Sequence of chain 2.A:
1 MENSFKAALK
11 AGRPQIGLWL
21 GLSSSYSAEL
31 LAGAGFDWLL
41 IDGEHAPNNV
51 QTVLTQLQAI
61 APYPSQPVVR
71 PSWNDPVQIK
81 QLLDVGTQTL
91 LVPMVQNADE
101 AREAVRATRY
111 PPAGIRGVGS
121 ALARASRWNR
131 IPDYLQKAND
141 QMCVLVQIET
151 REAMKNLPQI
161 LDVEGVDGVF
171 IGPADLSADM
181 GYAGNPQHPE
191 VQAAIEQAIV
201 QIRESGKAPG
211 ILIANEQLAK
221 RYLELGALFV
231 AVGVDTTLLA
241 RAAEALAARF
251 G

Binding-site contacts:
Ligand atom O3 contacts residue MG1 of chain 2.H at 2.1 Å.
Ligand atom C contacts residue CO1 of chain 2.D at 3.0 Å.
Ligand atom C contacts residue PRO173 of chain 2.A at 4.0 Å (hydrophobic).
Ligand atom O3 contacts residue ARG70 of chain 2.A at 2.9 Å (salt-bridge).
Ligand atom O3 contacts residue GLN147 of chain 2.A at 3.0 Å (h-bond).
Ligand atom CA contacts residue ARG70 of chain 2.A at 3.9 Å.
Ligand atom OXT contacts residue ASP175 of chain 2.A at 3.1 Å (salt-bridge).
Ligand atom O3 contacts residue PHE170 of chain 2.A at 4.2 Å.
Ligand atom CA contacts residue GLN147 of chain 2.A at 3.9 Å.
Ligand atom CA contacts residue CO1 of chain 2.D at 2.9 Å.
Ligand atom O contacts residue MG1 of chain 2.H at 4.2 Å.
Ligand atom OXT contacts residue GLY172 of chain 2.A at 3.4 Å.
Ligand atom O3 contacts residue GLU149 of chain 2.A at 3.4 Å (salt-bridge).
Ligand atom CA contacts residue GLU149 of chain 2.A at 4.2 Å.
Ligand atom O contacts residue CO1 of chain 2.D at 4.3 Å.
Ligand atom OXT contacts residue VAL118 of chain 3.A at 4.2 Å.
Ligand atom OXT contacts residue ALA174 of chain 2.A at 3.8 Å.
Ligand atom CB contacts residue ARG70 of chain 2.A at 4.1 Å.
Ligand atom OXT contacts residue GLU149 of chain 2.A at 3.4 Å (salt-bridge).
Ligand atom C contacts residue GLU149 of chain 2.A at 4.2 Å.
Ligand atom CB contacts residue PHE170 of chain 2.A at 3.6 Å (hydrophobic).
Ligand atom O3 contacts residue GLY172 of chain 2.A at 4.2 Å.
Ligand atom OXT contacts residue MG1 of chain 2.H at 2.3 Å.
Ligand atom CA contacts residue GLY172 of chain 2.A at 3.8 Å.
Ligand atom O contacts residue ASP175 of chain 2.A at 4.2 Å.
Ligand atom C contacts residue ALA174 of chain 2.A at 3.9 Å (hydrophobic).
Ligand atom OXT contacts residue PRO173 of chain 2.A at 4.2 Å.
Ligand atom CB contacts residue TRP19 of chain 2.A at 4.1 Å (hydrophobic).
Ligand atom O contacts residue GLY172 of chain 2.A at 3.5 Å.
Ligand atom O3 contacts residue ASP175 of chain 2.A at 4.3 Å.
Ligand atom C contacts residue MG1 of chain 2.H at 3.0 Å.
Ligand atom CA contacts residue MG1 of chain 2.H at 2.9 Å.
Ligand atom C contacts residue GLY172 of chain 2.A at 3.3 Å.
Ligand atom O3 contacts residue CO1 of chain 2.D at 2.1 Å.
Ligand atom O contacts residue ALA174 of chain 2.A at 3.1 Å (h-bond).
Ligand atom OXT contacts residue CO1 of chain 2.D at 2.3 Å.
Ligand atom CA contacts residue PHE170 of chain 2.A at 4.1 Å (hydrophobic).
Ligand atom C contacts residue ASP175 of chain 2.A at 4.1 Å.
Ligand atom O contacts residue PRO173 of chain 2.A at 3.4 Å.
Ligand atom CB contacts residue LEU212 of chain 2.A at 3.6 Å (hydrophobic).

Sequence of chain 3.A:
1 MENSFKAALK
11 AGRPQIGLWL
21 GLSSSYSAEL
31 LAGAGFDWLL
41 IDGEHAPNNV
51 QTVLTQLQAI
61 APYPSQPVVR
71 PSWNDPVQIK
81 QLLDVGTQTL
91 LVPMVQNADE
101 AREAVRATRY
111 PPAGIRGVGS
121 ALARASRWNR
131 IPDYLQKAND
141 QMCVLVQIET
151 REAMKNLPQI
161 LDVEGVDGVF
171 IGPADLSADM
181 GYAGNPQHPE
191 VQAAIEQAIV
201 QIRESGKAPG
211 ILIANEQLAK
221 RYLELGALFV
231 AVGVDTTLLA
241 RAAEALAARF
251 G

This protein binds this small molecule.
Small molecule (SMILES): CC(=O)C(=O)O